Sequence of chain 1.B:
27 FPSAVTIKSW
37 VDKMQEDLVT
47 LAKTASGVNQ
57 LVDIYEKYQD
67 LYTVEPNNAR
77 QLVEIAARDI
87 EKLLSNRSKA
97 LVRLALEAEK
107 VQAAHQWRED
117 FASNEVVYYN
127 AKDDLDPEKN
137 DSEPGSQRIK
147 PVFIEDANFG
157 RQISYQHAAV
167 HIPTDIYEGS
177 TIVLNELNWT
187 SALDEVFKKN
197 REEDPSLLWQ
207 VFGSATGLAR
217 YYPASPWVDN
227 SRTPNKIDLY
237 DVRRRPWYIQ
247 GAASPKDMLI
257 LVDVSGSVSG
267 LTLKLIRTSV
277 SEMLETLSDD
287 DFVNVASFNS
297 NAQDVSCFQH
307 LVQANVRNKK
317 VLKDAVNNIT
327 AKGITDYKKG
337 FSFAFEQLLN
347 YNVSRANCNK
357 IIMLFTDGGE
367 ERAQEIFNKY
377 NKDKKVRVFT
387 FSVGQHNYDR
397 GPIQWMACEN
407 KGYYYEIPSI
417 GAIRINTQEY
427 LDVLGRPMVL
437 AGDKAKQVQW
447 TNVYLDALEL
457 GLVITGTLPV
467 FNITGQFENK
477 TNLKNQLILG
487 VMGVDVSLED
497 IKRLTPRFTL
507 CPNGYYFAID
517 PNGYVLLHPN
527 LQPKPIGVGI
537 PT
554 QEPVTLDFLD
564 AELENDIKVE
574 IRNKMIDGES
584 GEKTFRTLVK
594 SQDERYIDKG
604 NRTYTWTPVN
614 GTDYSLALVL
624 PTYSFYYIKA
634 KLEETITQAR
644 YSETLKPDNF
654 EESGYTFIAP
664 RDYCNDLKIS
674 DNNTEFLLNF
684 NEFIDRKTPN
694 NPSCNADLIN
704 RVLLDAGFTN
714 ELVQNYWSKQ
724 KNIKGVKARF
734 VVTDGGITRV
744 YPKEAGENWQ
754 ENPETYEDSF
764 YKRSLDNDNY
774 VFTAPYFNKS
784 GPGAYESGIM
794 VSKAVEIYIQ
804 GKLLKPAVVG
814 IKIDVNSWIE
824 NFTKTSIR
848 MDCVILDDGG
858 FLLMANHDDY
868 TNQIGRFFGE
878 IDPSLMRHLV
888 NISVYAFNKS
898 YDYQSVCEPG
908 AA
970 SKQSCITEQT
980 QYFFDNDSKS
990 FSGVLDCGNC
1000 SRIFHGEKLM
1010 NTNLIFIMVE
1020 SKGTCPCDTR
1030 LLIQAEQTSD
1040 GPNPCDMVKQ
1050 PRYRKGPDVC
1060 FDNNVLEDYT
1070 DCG

This small molecule binds to this protein.
Small molecule (SMILES): CC(=O)N[C@@H]1[C@@H](O)[C@H](O)[C@@H](CO)O[C@H]1O

Binding-site contacts:
Ligand atom C4 contacts residue ASN348 of chain 1.B at 4.2 Å.
Ligand atom C7 contacts residue ASN348 of chain 1.B at 3.5 Å.
Ligand atom C5 contacts residue ASN348 of chain 1.B at 3.7 Å.
Ligand atom C1 contacts residue ASN348 of chain 1.B at 1.4 Å.
Ligand atom C8 contacts residue ASN346 of chain 1.B at 3.5 Å.
Ligand atom C3 contacts residue ASN348 of chain 1.B at 3.8 Å.
Ligand atom O5 contacts residue ASN348 of chain 1.B at 2.4 Å (h-bond).
Ligand atom C2 contacts residue ASN348 of chain 1.B at 2.5 Å.
Ligand atom N2 contacts residue ASN348 of chain 1.B at 2.9 Å (h-bond).
Ligand atom C7 contacts residue ASN346 of chain 1.B at 4.1 Å.
Ligand atom O7 contacts residue ASN348 of chain 1.B at 3.7 Å.